Sequence of chain 1.F:
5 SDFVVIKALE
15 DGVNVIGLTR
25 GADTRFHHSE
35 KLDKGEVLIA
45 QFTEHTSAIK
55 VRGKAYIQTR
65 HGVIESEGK

This small molecule binds to this protein.
Small molecule (SMILES): N[C@@H](Cc1c[nH]c2ccccc12)C(=O)O

Sequence of chain 1.E:
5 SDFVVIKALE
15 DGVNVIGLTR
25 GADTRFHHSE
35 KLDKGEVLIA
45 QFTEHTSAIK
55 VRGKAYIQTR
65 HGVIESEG

Binding-site contacts:
Ligand atom OXT contacts residue THR47 of chain 1.F at 2.7 Å (h-bond).
Ligand atom CA contacts residue GLY25 of chain 1.E at 3.6 Å.
Ligand atom CZ2 contacts residue ALA44 of chain 1.F at 4.0 Å (hydrophobic).
Ligand atom NE1 contacts residue GLN45 of chain 1.F at 2.9 Å (h-bond).
Ligand atom CZ3 contacts residue GLY21 of chain 1.F at 3.6 Å.
Ligand atom C contacts residue THR47 of chain 1.F at 3.5 Å.
Ligand atom CD1 contacts residue THR47 of chain 1.F at 3.7 Å.
Ligand atom CE2 contacts residue GLN45 of chain 1.F at 3.9 Å.
Ligand atom CB contacts residue THR23 of chain 1.E at 3.9 Å.
Ligand atom CG contacts residue SER51 of chain 1.E at 3.8 Å.
Ligand atom CB contacts residue THR28 of chain 1.E at 3.8 Å.
Ligand atom O contacts residue THR47 of chain 1.F at 3.6 Å (h-bond).
Ligand atom N contacts residue THR23 of chain 1.E at 3.0 Å (h-bond).
Ligand atom OXT contacts residue THR50 of chain 1.F at 3.0 Å (h-bond).
Ligand atom CA contacts residue THR28 of chain 1.E at 3.7 Å.
Ligand atom CZ2 contacts residue ILE53 of chain 1.F at 3.8 Å (hydrophobic).
Ligand atom C contacts residue GLY25 of chain 1.E at 3.4 Å.
Ligand atom CD2 contacts residue THR50 of chain 1.F at 4.0 Å.
Ligand atom NE1 contacts residue SER51 of chain 1.E at 4.0 Å.
Ligand atom C contacts residue SER51 of chain 1.E at 3.5 Å.
Ligand atom O contacts residue GLY25 of chain 1.E at 3.1 Å (h-bond).
Ligand atom CE3 contacts residue HIS32 of chain 1.F at 3.9 Å.
Ligand atom O contacts residue THR23 of chain 1.E at 4.1 Å.
Ligand atom O contacts residue SER51 of chain 1.E at 2.9 Å (h-bond).
Ligand atom NE1 contacts residue ALA44 of chain 1.F at 3.9 Å.
Ligand atom CB contacts residue SER51 of chain 1.E at 3.5 Å.
Ligand atom NE1 contacts residue THR47 of chain 1.F at 4.1 Å.
Ligand atom CZ2 contacts residue THR50 of chain 1.F at 3.8 Å.
Ligand atom N contacts residue ASP27 of chain 1.E at 3.4 Å (salt-bridge).
Ligand atom N contacts residue GLY25 of chain 1.E at 2.9 Å (h-bond).
Ligand atom CZ3 contacts residue HIS32 of chain 1.F at 4.0 Å.
Ligand atom N contacts residue THR28 of chain 1.E at 3.2 Å (h-bond).
Ligand atom CA contacts residue SER51 of chain 1.E at 4.0 Å.
Ligand atom OXT contacts residue GLY25 of chain 1.E at 4.0 Å.
Ligand atom CA contacts residue THR23 of chain 1.E at 3.9 Å.
Ligand atom CD1 contacts residue SER51 of chain 1.E at 3.4 Å.
Ligand atom CD1 contacts residue GLN45 of chain 1.F at 3.6 Å.
Ligand atom CE2 contacts residue THR50 of chain 1.F at 4.0 Å.
Ligand atom CH2 contacts residue GLY21 of chain 1.F at 3.5 Å.
Ligand atom O contacts residue ARG24 of chain 1.E at 3.6 Å.